A small-molecule ligand and the protein it binds are described below.
Small molecule (SMILES): CC(=O)N[C@H]1[C@H](O[C@H]2[C@H](O)[C@@H](NC(C)=O)CO[C@@H]2CO)O[C@H](CO)[C@@H](O[C@@H]2O[C@H](CO)[C@@H](O)[C@H](O)[C@@H]2O)[C@@H]1O

Sequence of chain 1.B:
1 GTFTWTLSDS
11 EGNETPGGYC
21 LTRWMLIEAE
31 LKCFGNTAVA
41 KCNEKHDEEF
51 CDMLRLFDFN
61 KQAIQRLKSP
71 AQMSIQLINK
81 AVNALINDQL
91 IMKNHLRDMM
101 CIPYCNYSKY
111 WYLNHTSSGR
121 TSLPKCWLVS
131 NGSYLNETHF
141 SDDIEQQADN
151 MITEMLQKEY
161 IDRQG

Binding-site contacts:
Ligand atom N2 contacts residue ASN114 of chain 1.B at 3.0 Å (h-bond).
Ligand atom O6 contacts residue ASN114 of chain 1.B at 4.1 Å.
Ligand atom C8 contacts residue PHE34 of chain 1.B at 3.9 Å (hydrophobic).
Ligand atom C7 contacts residue TYR112 of chain 1.B at 3.5 Å (hydrophobic).
Ligand atom C5 contacts residue ASN114 of chain 1.B at 3.8 Å.
Ligand atom C2 contacts residue ASN114 of chain 1.B at 2.6 Å.
Ligand atom C1 contacts residue THR121 of chain 1.B at 4.2 Å.
Ligand atom O5 contacts residue ASN114 of chain 1.B at 2.4 Å (h-bond).
Ligand atom O7 contacts residue LYS32 of chain 1.B at 4.3 Å.
Ligand atom N2 contacts residue THR121 of chain 1.B at 3.9 Å.
Ligand atom C8 contacts residue THR121 of chain 1.B at 4.1 Å.
Ligand atom O7 contacts residue TYR112 of chain 1.B at 2.8 Å (h-bond).
Ligand atom C1 contacts residue ASN114 of chain 1.B at 1.5 Å.
Ligand atom C7 contacts residue ASN114 of chain 1.B at 3.5 Å.
Ligand atom C8 contacts residue CYS33 of chain 1.B at 3.5 Å (hydrophobic).
Ligand atom C3 contacts residue ASN114 of chain 1.B at 3.9 Å.
Ligand atom C7 contacts residue CYS33 of chain 1.B at 4.3 Å (hydrophobic).
Ligand atom C8 contacts residue TYR112 of chain 1.B at 3.5 Å (hydrophobic).
Ligand atom N2 contacts residue CYS33 of chain 1.B at 4.2 Å.
Ligand atom C8 contacts residue LYS32 of chain 1.B at 4.0 Å.
Ligand atom C4 contacts residue ASN114 of chain 1.B at 4.3 Å.
Ligand atom O6 contacts residue THR116 of chain 1.B at 4.2 Å.
Ligand atom C7 contacts residue THR121 of chain 1.B at 4.1 Å.
Ligand atom O7 contacts residue ASN114 of chain 1.B at 3.4 Å (h-bond).